Sequence of chain 1.B:
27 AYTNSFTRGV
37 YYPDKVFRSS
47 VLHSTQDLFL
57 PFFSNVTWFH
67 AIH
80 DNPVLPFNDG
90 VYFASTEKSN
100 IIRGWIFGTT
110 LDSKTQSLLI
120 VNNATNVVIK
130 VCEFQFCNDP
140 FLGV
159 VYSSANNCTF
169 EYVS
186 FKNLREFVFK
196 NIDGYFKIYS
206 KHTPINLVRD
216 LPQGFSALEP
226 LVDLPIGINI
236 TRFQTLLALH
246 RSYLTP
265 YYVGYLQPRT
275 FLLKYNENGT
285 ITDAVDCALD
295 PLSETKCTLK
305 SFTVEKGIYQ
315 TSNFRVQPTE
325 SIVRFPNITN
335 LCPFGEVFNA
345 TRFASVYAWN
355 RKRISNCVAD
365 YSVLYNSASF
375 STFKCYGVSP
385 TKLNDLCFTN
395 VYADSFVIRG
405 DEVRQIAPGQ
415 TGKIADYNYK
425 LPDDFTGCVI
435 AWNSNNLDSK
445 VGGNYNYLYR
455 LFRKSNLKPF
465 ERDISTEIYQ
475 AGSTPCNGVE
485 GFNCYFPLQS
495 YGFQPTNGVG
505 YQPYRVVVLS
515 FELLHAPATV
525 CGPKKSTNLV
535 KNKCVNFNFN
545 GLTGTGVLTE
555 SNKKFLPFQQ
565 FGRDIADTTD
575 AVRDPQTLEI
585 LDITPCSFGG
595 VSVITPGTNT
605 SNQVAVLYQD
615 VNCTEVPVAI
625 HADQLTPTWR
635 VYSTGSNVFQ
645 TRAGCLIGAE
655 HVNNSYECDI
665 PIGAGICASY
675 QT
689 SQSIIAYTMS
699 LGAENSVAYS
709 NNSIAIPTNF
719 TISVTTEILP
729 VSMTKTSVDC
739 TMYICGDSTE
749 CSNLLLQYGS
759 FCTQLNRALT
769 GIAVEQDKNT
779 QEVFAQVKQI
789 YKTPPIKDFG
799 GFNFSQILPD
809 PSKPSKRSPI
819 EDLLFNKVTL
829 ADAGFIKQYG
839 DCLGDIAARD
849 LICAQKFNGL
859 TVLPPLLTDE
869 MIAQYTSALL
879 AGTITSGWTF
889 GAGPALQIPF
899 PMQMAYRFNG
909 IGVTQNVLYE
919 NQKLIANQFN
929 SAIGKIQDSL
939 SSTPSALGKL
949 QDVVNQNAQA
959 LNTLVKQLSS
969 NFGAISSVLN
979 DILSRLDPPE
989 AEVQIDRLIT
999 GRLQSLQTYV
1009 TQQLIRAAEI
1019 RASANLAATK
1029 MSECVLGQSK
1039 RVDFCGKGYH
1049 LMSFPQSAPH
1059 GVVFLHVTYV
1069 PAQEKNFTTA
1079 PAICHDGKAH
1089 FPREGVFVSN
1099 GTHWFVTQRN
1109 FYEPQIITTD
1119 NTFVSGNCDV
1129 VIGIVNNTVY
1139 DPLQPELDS

Binding-site contacts:
Ligand atom C8 contacts residue ASN164 of chain 1.B at 3.8 Å.
Ligand atom C7 contacts residue ASN164 of chain 1.B at 3.8 Å.
Ligand atom O5 contacts residue ASN165 of chain 1.B at 2.3 Å (h-bond).
Ligand atom C8 contacts residue ASN165 of chain 1.B at 3.8 Å.
Ligand atom O7 contacts residue ASN165 of chain 1.B at 3.1 Å (h-bond).
Ligand atom C1 contacts residue ASN165 of chain 1.B at 1.5 Å.
Ligand atom C7 contacts residue ASN165 of chain 1.B at 3.3 Å.
Ligand atom O7 contacts residue ASN164 of chain 1.B at 3.2 Å.
Ligand atom N2 contacts residue ASN165 of chain 1.B at 3.1 Å.
Ligand atom C4 contacts residue ASN165 of chain 1.B at 4.2 Å.
Ligand atom C3 contacts residue ASN165 of chain 1.B at 3.9 Å.
Ligand atom C2 contacts residue ASN165 of chain 1.B at 2.7 Å.
Ligand atom C5 contacts residue ASN165 of chain 1.B at 3.6 Å.

The protein below binds the small molecule below.
Small molecule (SMILES): CC(=O)N[C@@H]1[C@@H](O)[C@H](O)[C@@H](CO)O[C@H]1O